This protein binds this small molecule.
Small molecule (SMILES): Nc1ccccc1C(=O)C[C@H](N)C(=O)O

Sequence of chain 1.B:
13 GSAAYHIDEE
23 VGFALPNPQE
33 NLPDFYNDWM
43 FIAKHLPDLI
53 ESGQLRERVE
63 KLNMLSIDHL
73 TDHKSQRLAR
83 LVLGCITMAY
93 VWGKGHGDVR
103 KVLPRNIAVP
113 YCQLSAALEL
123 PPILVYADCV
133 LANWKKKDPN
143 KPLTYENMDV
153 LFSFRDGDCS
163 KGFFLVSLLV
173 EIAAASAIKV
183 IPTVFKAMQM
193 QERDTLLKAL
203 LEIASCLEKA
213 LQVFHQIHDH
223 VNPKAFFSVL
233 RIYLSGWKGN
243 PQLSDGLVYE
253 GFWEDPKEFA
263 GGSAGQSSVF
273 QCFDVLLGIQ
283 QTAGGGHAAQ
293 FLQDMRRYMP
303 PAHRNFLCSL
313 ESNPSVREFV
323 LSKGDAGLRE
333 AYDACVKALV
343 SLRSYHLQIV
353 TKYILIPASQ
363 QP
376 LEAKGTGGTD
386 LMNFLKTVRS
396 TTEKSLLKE

Binding-site contacts:
Ligand atom CG contacts residue OXY1 of chain 1.Q at 4.0 Å.
Ligand atom N1 contacts residue ALA266 of chain 1.B at 3.6 Å.
Ligand atom CE2 contacts residue GLY263 of chain 1.B at 3.6 Å.
Ligand atom CB contacts residue THR381 of chain 1.B at 3.7 Å.
Ligand atom CZ contacts residue LEU236 of chain 1.B at 3.4 Å (hydrophobic).
Ligand atom C contacts residue THR381 of chain 1.B at 3.0 Å.
Ligand atom CZ contacts residue ARG233 of chain 1.B at 3.7 Å.
Ligand atom OXT contacts residue THR381 of chain 1.B at 3.5 Å (h-bond).
Ligand atom CD2 contacts residue GLY263 of chain 1.B at 3.9 Å.
Ligand atom CZ contacts residue SER237 of chain 1.B at 4.1 Å.
Ligand atom C contacts residue ARG233 of chain 1.B at 3.4 Å.
Ligand atom N1 contacts residue HEM1 of chain 1.L at 3.0 Å (h-bond).
Ligand atom C1 contacts residue GOL1 of chain 1.O at 3.9 Å.
Ligand atom CA contacts residue ARG233 of chain 1.B at 3.7 Å.
Ligand atom OXT contacts residue ARG233 of chain 1.B at 3.0 Å (salt-bridge).
Ligand atom O2 contacts residue GLY263 of chain 1.B at 3.6 Å.
Ligand atom CD2 contacts residue HEM1 of chain 1.L at 4.2 Å.
Ligand atom CE2 contacts residue GOL1 of chain 1.O at 3.7 Å.
Ligand atom CE1 contacts residue LEU236 of chain 1.B at 3.5 Å (hydrophobic).
Ligand atom O contacts residue ARG233 of chain 1.B at 4.2 Å.
Ligand atom CG contacts residue ALA266 of chain 1.B at 4.1 Å (hydrophobic).
Ligand atom OXT contacts residue ILE356 of chain 1.B at 3.5 Å.
Ligand atom CG contacts residue HEM1 of chain 1.L at 3.9 Å.
Ligand atom CE2 contacts residue SER237 of chain 1.B at 4.2 Å.
Ligand atom O contacts residue THR381 of chain 1.B at 2.4 Å (h-bond).
Ligand atom N contacts residue ILE356 of chain 1.B at 3.1 Å.
Ligand atom O2 contacts residue GOL1 of chain 1.O at 3.5 Å (h-bond).
Ligand atom CD1 contacts residue OXY1 of chain 1.Q at 3.8 Å.
Ligand atom CZ contacts residue GLY263 of chain 1.B at 4.1 Å.
Ligand atom CD1 contacts residue ALA266 of chain 1.B at 3.7 Å (hydrophobic).
Ligand atom C1 contacts residue GLY263 of chain 1.B at 4.2 Å.
Ligand atom C1 contacts residue HEM1 of chain 1.L at 3.1 Å.
Ligand atom CE2 contacts residue ARG233 of chain 1.B at 4.2 Å.
Ligand atom CB contacts residue HEM1 of chain 1.L at 3.4 Å.
Ligand atom CD1 contacts residue PHE228 of chain 1.B at 4.0 Å (hydrophobic).
Ligand atom O2 contacts residue HEM1 of chain 1.L at 2.8 Å (h-bond).
Ligand atom CE1 contacts residue ARG233 of chain 1.B at 4.1 Å.
Ligand atom CA contacts residue THR381 of chain 1.B at 4.0 Å.
Ligand atom N1 contacts residue OXY1 of chain 1.Q at 3.3 Å (h-bond).
Ligand atom N contacts residue ARG233 of chain 1.B at 3.2 Å.